Sequence of chain 3.N:
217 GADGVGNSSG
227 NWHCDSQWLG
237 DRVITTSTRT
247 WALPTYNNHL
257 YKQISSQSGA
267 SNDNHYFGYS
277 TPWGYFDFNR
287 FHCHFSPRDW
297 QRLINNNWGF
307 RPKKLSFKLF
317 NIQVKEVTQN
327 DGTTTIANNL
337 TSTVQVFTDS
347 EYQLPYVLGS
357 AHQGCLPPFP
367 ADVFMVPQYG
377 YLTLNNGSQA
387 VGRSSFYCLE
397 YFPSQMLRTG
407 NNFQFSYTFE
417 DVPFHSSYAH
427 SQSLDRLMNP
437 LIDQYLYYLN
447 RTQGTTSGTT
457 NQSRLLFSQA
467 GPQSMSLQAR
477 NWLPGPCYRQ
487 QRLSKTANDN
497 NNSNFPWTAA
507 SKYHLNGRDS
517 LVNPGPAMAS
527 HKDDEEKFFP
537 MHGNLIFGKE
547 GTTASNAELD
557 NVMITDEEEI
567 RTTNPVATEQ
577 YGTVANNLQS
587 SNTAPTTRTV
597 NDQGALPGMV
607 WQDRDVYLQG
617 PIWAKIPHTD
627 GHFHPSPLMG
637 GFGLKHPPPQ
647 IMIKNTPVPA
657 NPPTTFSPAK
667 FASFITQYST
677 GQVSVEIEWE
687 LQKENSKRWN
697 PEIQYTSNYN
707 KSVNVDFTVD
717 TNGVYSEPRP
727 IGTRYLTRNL

This small molecule binds to this protein.
Small molecule (SMILES): Nc1ncnc2c1ncn2[C@H]1C[C@H](O)[C@@H](COP(=O)(O)O)O1

Binding-site contacts:
Ligand atom C6 contacts residue VAL418 of chain 3.N at 3.8 Å (hydrophobic).
Ligand atom C8 contacts residue HIS630 of chain 3.N at 3.4 Å.
Ligand atom N1 contacts residue PRO631 of chain 3.N at 4.2 Å.
Ligand atom C4 contacts residue PRO631 of chain 3.N at 4.4 Å (hydrophobic).
Ligand atom O4' contacts residue PRO631 of chain 3.N at 3.8 Å.
Ligand atom C2' contacts residue PRO419 of chain 3.N at 4.0 Å (hydrophobic).
Ligand atom N6 contacts residue PRO631 of chain 3.N at 3.9 Å.
Ligand atom O4' contacts residue HIS630 of chain 3.N at 4.4 Å.
Ligand atom C5 contacts residue PRO631 of chain 3.N at 4.4 Å (hydrophobic).
Ligand atom N3 contacts residue PRO419 of chain 3.N at 4.3 Å.
Ligand atom C5 contacts residue PRO419 of chain 3.N at 4.2 Å (hydrophobic).
Ligand atom C4 contacts residue PRO419 of chain 3.N at 4.2 Å (hydrophobic).
Ligand atom N6 contacts residue GLY637 of chain 3.N at 4.1 Å.
Ligand atom O5' contacts residue PRO631 of chain 3.N at 4.1 Å.
Ligand atom N6 contacts residue GLY639 of chain 3.N at 2.8 Å (h-bond).
Ligand atom N6 contacts residue SER632 of chain 3.N at 3.9 Å.
Ligand atom O5' contacts residue PHE629 of chain 3.N at 4.2 Å.
Ligand atom N7 contacts residue HIS630 of chain 3.N at 4.1 Å.
Ligand atom C6 contacts residue PRO631 of chain 3.N at 4.0 Å (hydrophobic).
Ligand atom C2 contacts residue PRO419 of chain 3.N at 4.4 Å (hydrophobic).
Ligand atom C8 contacts residue PRO419 of chain 3.N at 4.3 Å (hydrophobic).
Ligand atom N6 contacts residue VAL418 of chain 3.N at 3.6 Å.
Ligand atom C6 contacts residue SER632 of chain 3.N at 4.3 Å.
Ligand atom C5 contacts residue SER632 of chain 3.N at 4.3 Å.
Ligand atom C6 contacts residue PRO419 of chain 3.N at 4.4 Å (hydrophobic).
Ligand atom N9 contacts residue HIS630 of chain 3.N at 4.2 Å.
Ligand atom N6 contacts residue PHE638 of chain 3.N at 3.8 Å.
Ligand atom N1 contacts residue VAL418 of chain 3.N at 3.8 Å.
Ligand atom N7 contacts residue PRO419 of chain 3.N at 4.4 Å.
Ligand atom N6 contacts residue PRO633 of chain 3.N at 4.1 Å.
Ligand atom N1 contacts residue ILE622 of chain 3.N at 4.4 Å.
Ligand atom C6 contacts residue GLY639 of chain 3.N at 3.7 Å.
Ligand atom N1 contacts residue GLY639 of chain 3.N at 2.9 Å (h-bond).
Ligand atom O2P contacts residue PRO631 of chain 3.N at 3.8 Å.
Ligand atom N7 contacts residue SER632 of chain 3.N at 3.8 Å.
Ligand atom N9 contacts residue PRO419 of chain 3.N at 4.2 Å.
Ligand atom O2P contacts residue PHE629 of chain 3.N at 4.0 Å.
Ligand atom C2 contacts residue GLY639 of chain 3.N at 3.7 Å.
Ligand atom O2P contacts residue HIS628 of chain 3.N at 4.3 Å.
Ligand atom C1' contacts residue HIS630 of chain 3.N at 4.0 Å.